Binding-site contacts:
Ligand atom C2 contacts residue PHE5 of chain 1.A at 3.6 Å (hydrophobic).
Ligand atom C6 contacts residue THR24 of chain 1.A at 3.6 Å.
Ligand atom C7 contacts residue ARG65 of chain 1.A at 3.7 Å.
Ligand atom C3 contacts residue LYS10 of chain 1.A at 3.5 Å.
Ligand atom O4 contacts residue LYS10 of chain 1.A at 3.3 Å (salt-bridge).
Ligand atom O3 contacts residue ARG65 of chain 1.A at 3.0 Å (salt-bridge).
Ligand atom O3 contacts residue NAG5 of chain 1.D at 3.1 Å (h-bond).
Ligand atom C1 contacts residue ASN61 of chain 1.A at 1.4 Å.
Ligand atom O7 contacts residue ASN61 of chain 1.A at 3.6 Å.
Ligand atom C6 contacts residue PHE7 of chain 1.A at 3.8 Å (hydrophobic).
Ligand atom C2 contacts residue ASN61 of chain 1.A at 2.4 Å.
Ligand atom C8 contacts residue ASP29 of chain 1.A at 3.5 Å.
Ligand atom O6 contacts residue PHE7 of chain 1.A at 3.4 Å.
Ligand atom C2 contacts residue ASP29 of chain 1.A at 3.5 Å.
Ligand atom C7 contacts residue ASN61 of chain 1.A at 3.5 Å.
Ligand atom C6 contacts residue GLN59 of chain 1.A at 3.4 Å.
Ligand atom O3 contacts residue LYS10 of chain 1.A at 2.6 Å (salt-bridge).
Ligand atom C1 contacts residue PHE7 of chain 1.A at 3.6 Å (hydrophobic).
Ligand atom C7 contacts residue ASP29 of chain 1.A at 3.5 Å.
Ligand atom C1 contacts residue GLN59 of chain 1.A at 3.7 Å.
Ligand atom C6 contacts residue ASN61 of chain 1.A at 3.6 Å.
Ligand atom C3 contacts residue PHE5 of chain 1.A at 3.8 Å (hydrophobic).
Ligand atom C3 contacts residue ASN61 of chain 1.A at 3.8 Å.
Ligand atom C5 contacts residue ASN61 of chain 1.A at 3.6 Å.
Ligand atom N2 contacts residue ASN61 of chain 1.A at 2.9 Å (h-bond).
Ligand atom C3 contacts residue ASP29 of chain 1.A at 3.6 Å.
Ligand atom O7 contacts residue ARG65 of chain 1.A at 2.9 Å (salt-bridge).
Ligand atom O3 contacts residue MAN4 of chain 1.D at 3.7 Å.
Ligand atom C2 contacts residue PHE7 of chain 1.A at 3.7 Å (hydrophobic).
Ligand atom O4 contacts residue VAL28 of chain 1.A at 3.6 Å.
Ligand atom O6 contacts residue NAG2 of chain 1.D at 3.5 Å (h-bond).
Ligand atom C3 contacts residue NAG5 of chain 1.D at 3.6 Å.
Ligand atom O5 contacts residue ASN61 of chain 1.A at 2.3 Å (h-bond).
Ligand atom C6 contacts residue PHE5 of chain 1.A at 3.7 Å (hydrophobic).
Ligand atom O5 contacts residue GLN59 of chain 1.A at 3.8 Å.
Ligand atom O7 contacts residue VAL28 of chain 1.A at 3.5 Å.
Ligand atom C8 contacts residue ARG65 of chain 1.A at 3.8 Å.
Ligand atom C8 contacts residue FUC8 of chain 1.D at 3.1 Å.
Ligand atom N2 contacts residue ASP29 of chain 1.A at 2.6 Å (salt-bridge).
Ligand atom C1 contacts residue PHE5 of chain 1.A at 3.5 Å (hydrophobic).

This protein binds this small molecule.
Small molecule (SMILES): CC(=O)N[C@H]1[C@H](O[C@H]2[C@H](O)[C@@H](NC(C)=O)CO[C@@H]2CO[C@@H]2O[C@@H](C)[C@@H](O)[C@@H](O)[C@@H]2O)O[C@H](CO)[C@@H](O[C@@H]2O[C@H](CO[C@H]3O[C@H](CO)[C@@H](O)[C@H](O)[C@@H]3O[C@@H]3O[C@H](CO)[C@@H](O)[C@H](O)[C@H]3NC(C)=O)[C@@H](O)[C@H](O[C@H]3O[C@H](CO)[C@@H](O)[C@H](O)[C@@H]3O[C@@H]3O[C@H](CO)[C@@H](O)[C@H](O)[C@H]3NC(C)=O)[C@@H]2O)[C@@H]1O

Sequence of chain 1.A:
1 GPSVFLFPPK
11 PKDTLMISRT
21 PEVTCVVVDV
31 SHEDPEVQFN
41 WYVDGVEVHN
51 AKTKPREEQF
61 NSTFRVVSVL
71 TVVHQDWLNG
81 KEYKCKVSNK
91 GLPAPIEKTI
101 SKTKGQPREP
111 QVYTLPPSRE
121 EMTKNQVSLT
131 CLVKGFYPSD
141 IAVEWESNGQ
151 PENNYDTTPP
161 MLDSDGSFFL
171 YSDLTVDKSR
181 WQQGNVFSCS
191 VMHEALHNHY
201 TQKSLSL